A small-molecule ligand and the protein it binds are described below.
Small molecule (SMILES): O=P(O)(O)OC[C@H]1O[C@H](O)[C@H](O)[C@@H](O)[C@@H]1O

Sequence of chain 1.A:
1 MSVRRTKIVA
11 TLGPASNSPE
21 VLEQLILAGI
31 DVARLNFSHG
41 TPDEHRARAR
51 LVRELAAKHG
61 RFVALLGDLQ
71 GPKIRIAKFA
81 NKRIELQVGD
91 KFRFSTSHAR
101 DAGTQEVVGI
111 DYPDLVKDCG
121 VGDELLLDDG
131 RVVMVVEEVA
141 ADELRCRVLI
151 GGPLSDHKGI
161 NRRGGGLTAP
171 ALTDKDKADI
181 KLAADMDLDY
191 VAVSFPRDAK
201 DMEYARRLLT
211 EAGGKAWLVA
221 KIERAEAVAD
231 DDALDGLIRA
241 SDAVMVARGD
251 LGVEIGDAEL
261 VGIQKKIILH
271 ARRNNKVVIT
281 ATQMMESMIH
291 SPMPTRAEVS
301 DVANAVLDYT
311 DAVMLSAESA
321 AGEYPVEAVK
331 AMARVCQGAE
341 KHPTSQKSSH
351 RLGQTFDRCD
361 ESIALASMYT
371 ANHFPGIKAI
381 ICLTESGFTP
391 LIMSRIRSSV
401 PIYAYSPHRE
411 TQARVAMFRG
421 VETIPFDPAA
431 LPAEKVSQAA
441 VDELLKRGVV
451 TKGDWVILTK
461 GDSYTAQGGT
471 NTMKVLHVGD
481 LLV

Binding-site contacts:
Ligand atom O2P contacts residue GLU385 of chain 1.A at 3.9 Å.
Ligand atom O3P contacts residue GLY468 of chain 1.A at 3.1 Å (h-bond).
Ligand atom C4 contacts residue ALA466 of chain 1.A at 3.5 Å (hydrophobic).
Ligand atom O1P contacts residue SER386 of chain 1.A at 2.7 Å (h-bond).
Ligand atom O1P contacts residue THR384 of chain 1.A at 3.5 Å (h-bond).
Ligand atom O4 contacts residue GLY469 of chain 1.A at 3.0 Å (h-bond).
Ligand atom P contacts residue THR389 of chain 1.A at 3.9 Å.
Ligand atom O3 contacts residue GLY461 of chain 1.A at 2.9 Å (h-bond).
Ligand atom P contacts residue GLU385 of chain 1.A at 3.9 Å.
Ligand atom O3 contacts residue ASP462 of chain 1.A at 3.8 Å.
Ligand atom O2P contacts residue PHE388 of chain 1.A at 3.7 Å.
Ligand atom O1 contacts residue LEU383 of chain 1.A at 2.6 Å (h-bond).
Ligand atom O3 contacts residue SER463 of chain 1.A at 2.6 Å (h-bond).
Ligand atom C3 contacts residue ALA466 of chain 1.A at 3.6 Å (hydrophobic).
Ligand atom O4 contacts residue GLY468 of chain 1.A at 3.8 Å.
Ligand atom C6 contacts residue GLN467 of chain 1.A at 3.8 Å.
Ligand atom O2 contacts residue TYR464 of chain 1.A at 3.9 Å.
Ligand atom O3P contacts residue PHE388 of chain 1.A at 3.8 Å.
Ligand atom O6 contacts residue THR384 of chain 1.A at 3.5 Å (h-bond).
Ligand atom C3 contacts residue SER463 of chain 1.A at 3.1 Å.
Ligand atom C2 contacts residue SER463 of chain 1.A at 3.5 Å.
Ligand atom O6 contacts residue GLU385 of chain 1.A at 3.1 Å (salt-bridge).
Ligand atom O1P contacts residue GLY387 of chain 1.A at 3.9 Å.
Ligand atom O1 contacts residue THR384 of chain 1.A at 3.6 Å (h-bond).
Ligand atom O2P contacts residue THR389 of chain 1.A at 3.1 Å (h-bond).
Ligand atom P contacts residue THR384 of chain 1.A at 3.4 Å.
Ligand atom O5 contacts residue LEU383 of chain 1.A at 3.0 Å (h-bond).
Ligand atom O2 contacts residue GLU385 of chain 1.A at 3.3 Å (salt-bridge).
Ligand atom O4 contacts residue THR470 of chain 1.A at 3.9 Å.
Ligand atom O4 contacts residue ALA466 of chain 1.A at 3.0 Å (h-bond).
Ligand atom O5 contacts residue THR384 of chain 1.A at 3.5 Å.
Ligand atom O5 contacts residue GLU385 of chain 1.A at 3.7 Å.
Ligand atom O1P contacts residue GLN467 of chain 1.A at 3.7 Å.
Ligand atom O2P contacts residue THR384 of chain 1.A at 2.3 Å (h-bond).
Ligand atom O4 contacts residue GLN467 of chain 1.A at 3.7 Å.
Ligand atom P contacts residue SER386 of chain 1.A at 3.9 Å.
Ligand atom C1 contacts residue LEU383 of chain 1.A at 3.0 Å (hydrophobic).
Ligand atom C5 contacts residue ALA466 of chain 1.A at 3.6 Å (hydrophobic).
Ligand atom C6 contacts residue GLY468 of chain 1.A at 3.5 Å.
Ligand atom O1P contacts residue GLU385 of chain 1.A at 3.6 Å (salt-bridge).